Sequence of chain 1.L:
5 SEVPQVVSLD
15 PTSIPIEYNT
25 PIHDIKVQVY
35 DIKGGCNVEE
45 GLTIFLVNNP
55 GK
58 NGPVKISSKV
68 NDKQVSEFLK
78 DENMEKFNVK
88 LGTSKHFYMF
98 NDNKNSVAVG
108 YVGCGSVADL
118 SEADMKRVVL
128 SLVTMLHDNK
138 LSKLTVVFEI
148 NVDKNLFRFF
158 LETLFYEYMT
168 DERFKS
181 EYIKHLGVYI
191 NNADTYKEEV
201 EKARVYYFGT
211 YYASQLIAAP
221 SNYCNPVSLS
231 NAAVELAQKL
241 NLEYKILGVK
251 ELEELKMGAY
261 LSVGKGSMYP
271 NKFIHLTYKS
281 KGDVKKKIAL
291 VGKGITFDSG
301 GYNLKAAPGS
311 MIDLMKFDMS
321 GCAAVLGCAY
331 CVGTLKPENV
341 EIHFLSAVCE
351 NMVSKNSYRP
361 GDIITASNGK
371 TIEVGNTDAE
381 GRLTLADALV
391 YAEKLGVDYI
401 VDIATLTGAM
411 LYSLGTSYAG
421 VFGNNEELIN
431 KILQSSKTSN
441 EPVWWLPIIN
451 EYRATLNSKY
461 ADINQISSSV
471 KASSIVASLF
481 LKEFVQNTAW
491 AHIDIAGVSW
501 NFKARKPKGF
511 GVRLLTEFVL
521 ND

Binding-site contacts:
Ligand atom CAK contacts residue LEU406 of chain 1.L at 3.6 Å (hydrophobic).
Ligand atom CAS contacts residue GLY408 of chain 1.L at 3.8 Å.
Ligand atom CAA contacts residue ALA496 of chain 1.L at 3.4 Å (hydrophobic).
Ligand atom CAM contacts residue PHE317 of chain 1.L at 3.6 Å (hydrophobic).
Ligand atom CAJ contacts residue LYS305 of chain 1.L at 3.7 Å.
Ligand atom NAW contacts residue LEU411 of chain 1.L at 3.6 Å.
Ligand atom CAI contacts residue GLY408 of chain 1.L at 3.7 Å.
Ligand atom O contacts residue ZN1 of chain 1.WC at 2.1 Å.
Ligand atom NAO contacts residue CO31 of chain 1.YC at 2.8 Å (h-bond).
Ligand atom C contacts residue LEU406 of chain 1.L at 3.4 Å (hydrophobic).
Ligand atom O contacts residue LYS305 of chain 1.L at 3.1 Å (salt-bridge).
Ligand atom OAG contacts residue GLU380 of chain 1.L at 2.8 Å (salt-bridge).
Ligand atom OAF contacts residue THR407 of chain 1.L at 3.7 Å.
Ligand atom OAG contacts residue ASP298 of chain 1.L at 3.7 Å.
Ligand atom CA contacts residue LEU406 of chain 1.L at 3.2 Å (hydrophobic).
Ligand atom OAF contacts residue GLY408 of chain 1.L at 3.5 Å (h-bond).
Ligand atom CAC contacts residue ASP378 of chain 1.L at 3.5 Å.
Ligand atom CAM contacts residue ALA496 of chain 1.L at 3.2 Å (hydrophobic).
Ligand atom O contacts residue ZN1 of chain 1.XC at 3.4 Å.
Ligand atom OAG contacts residue ZN1 of chain 1.XC at 2.0 Å.
Ligand atom OAG contacts residue ZN1 of chain 1.WC at 2.8 Å.
Ligand atom NAN contacts residue LEU411 of chain 1.L at 3.7 Å.
Ligand atom O contacts residue ASP298 of chain 1.L at 3.0 Å (salt-bridge).
Ligand atom O contacts residue ASP378 of chain 1.L at 3.0 Å (salt-bridge).
Ligand atom NAW contacts residue ALA496 of chain 1.L at 3.6 Å.
Ligand atom NAO contacts residue LYS293 of chain 1.L at 3.6 Å (salt-bridge).
Ligand atom CAC contacts residue ASN376 of chain 1.L at 3.3 Å.
Ligand atom C contacts residue ZN1 of chain 1.WC at 3.0 Å.
Ligand atom C contacts residue ASP378 of chain 1.L at 3.4 Å.
Ligand atom CAK contacts residue GLY408 of chain 1.L at 3.4 Å.
Ligand atom OAG contacts residue CO31 of chain 1.YC at 2.5 Å (h-bond).
Ligand atom OAG contacts residue LEU406 of chain 1.L at 3.7 Å.
Ligand atom NAO contacts residue ASP378 of chain 1.L at 3.7 Å.
Ligand atom NAO contacts residue ZN1 of chain 1.WC at 3.3 Å.
Ligand atom C contacts residue ZN1 of chain 1.XC at 3.6 Å.
Ligand atom NAO contacts residue LEU406 of chain 1.L at 2.6 Å (h-bond).
Ligand atom NAO contacts residue ZN1 of chain 1.XC at 3.1 Å.
Ligand atom OAG contacts residue LYS293 of chain 1.L at 2.8 Å (salt-bridge).
Ligand atom CAU contacts residue GLY408 of chain 1.L at 3.6 Å.
Ligand atom OAG contacts residue ASP378 of chain 1.L at 3.5 Å (salt-bridge).

This small molecule binds to this protein.
Small molecule (SMILES): Cn1cc(-c2ccc([C@@H](NC(=O)C(C)(C)C)C(=O)NO)cc2)cn1